Binding-site contacts:
Ligand atom C14 contacts residue ASN48 of chain 1.A at 4.0 Å.
Ligand atom O2 contacts residue ASP90 of chain 1.A at 4.1 Å.
Ligand atom C13 contacts residue MET95 of chain 1.A at 3.9 Å (hydrophobic).
Ligand atom C10 contacts residue LEU104 of chain 1.A at 3.7 Å (hydrophobic).
Ligand atom O2 contacts residue ALA52 of chain 1.A at 3.3 Å.
Ligand atom C11 contacts residue MET95 of chain 1.A at 4.0 Å (hydrophobic).
Ligand atom N1 contacts residue ASN48 of chain 1.A at 3.8 Å.
Ligand atom N1 contacts residue ASP90 of chain 1.A at 2.9 Å (salt-bridge).
Ligand atom C17 contacts residue GOL1 of chain 1.D at 3.6 Å.
Ligand atom C contacts residue GLY132 of chain 1.A at 3.7 Å.
Ligand atom C19 contacts residue ALA52 of chain 1.A at 4.0 Å (hydrophobic).
Ligand atom C15 contacts residue GOL1 of chain 1.D at 3.8 Å.
Ligand atom C15 contacts residue MET95 of chain 1.A at 4.0 Å (hydrophobic).
Ligand atom C13 contacts residue ASN48 of chain 1.A at 3.9 Å.
Ligand atom C19 contacts residue ASN48 of chain 1.A at 3.9 Å.
Ligand atom N1 contacts residue SER49 of chain 1.A at 3.8 Å.
Ligand atom C6 contacts residue TYR136 of chain 1.A at 3.4 Å (hydrophobic).
Ligand atom O contacts residue TYR136 of chain 1.A at 2.7 Å (h-bond).
Ligand atom N contacts residue PHE135 of chain 1.A at 4.0 Å.
Ligand atom C10 contacts residue LEU100 of chain 1.A at 4.0 Å (hydrophobic).
Ligand atom C19 contacts residue ASP90 of chain 1.A at 3.9 Å.
Ligand atom C10 contacts residue MET95 of chain 1.A at 4.0 Å (hydrophobic).
Ligand atom C19 contacts residue THR181 of chain 1.A at 3.8 Å.
Ligand atom N1 contacts residue THR181 of chain 1.A at 3.8 Å.
Ligand atom C14 contacts residue MET95 of chain 1.A at 3.9 Å (hydrophobic).
Ligand atom C contacts residue LEU104 of chain 1.A at 4.0 Å (hydrophobic).
Ligand atom O1 contacts residue GOL1 of chain 1.D at 2.7 Å (h-bond).
Ligand atom C6 contacts residue PHE135 of chain 1.A at 3.8 Å (hydrophobic).
Ligand atom O2 contacts residue THR181 of chain 1.A at 3.4 Å (h-bond).
Ligand atom O1 contacts residue LEU104 of chain 1.A at 3.7 Å.
Ligand atom C5 contacts residue TYR136 of chain 1.A at 3.3 Å (hydrophobic).
Ligand atom C9 contacts residue TRP159 of chain 1.A at 3.4 Å (hydrophobic).
Ligand atom C3 contacts residue PHE135 of chain 1.A at 3.9 Å (hydrophobic).
Ligand atom C16 contacts residue MET95 of chain 1.A at 3.8 Å (hydrophobic).
Ligand atom C12 contacts residue PHE135 of chain 1.A at 3.9 Å (hydrophobic).
Ligand atom C8 contacts residue PHE135 of chain 1.A at 3.8 Å (hydrophobic).
Ligand atom C12 contacts residue ASN48 of chain 1.A at 3.7 Å.
Ligand atom C9 contacts residue PHE135 of chain 1.A at 3.9 Å (hydrophobic).
Ligand atom O contacts residue ALA108 of chain 1.A at 4.1 Å.
Ligand atom C16 contacts residue GOL1 of chain 1.D at 3.6 Å.

Sequence of chain 1.A:
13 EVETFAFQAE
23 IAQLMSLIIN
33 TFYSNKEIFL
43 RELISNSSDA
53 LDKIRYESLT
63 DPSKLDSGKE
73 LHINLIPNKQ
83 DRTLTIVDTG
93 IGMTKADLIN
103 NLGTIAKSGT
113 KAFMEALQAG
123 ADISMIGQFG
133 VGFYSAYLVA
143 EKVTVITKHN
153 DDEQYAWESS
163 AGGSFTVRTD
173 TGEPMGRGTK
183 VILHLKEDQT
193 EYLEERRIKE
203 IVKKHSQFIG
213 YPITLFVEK

This protein binds this small molecule.
Small molecule (SMILES): Cc1c2c(n3c1CCOc1cc(C(N)=O)ccc1-3)CC(C)(C)CC2=O